This protein binds this small molecule.
Small molecule (SMILES): CC(=O)C(=O)O

Sequence of chain 2.A:
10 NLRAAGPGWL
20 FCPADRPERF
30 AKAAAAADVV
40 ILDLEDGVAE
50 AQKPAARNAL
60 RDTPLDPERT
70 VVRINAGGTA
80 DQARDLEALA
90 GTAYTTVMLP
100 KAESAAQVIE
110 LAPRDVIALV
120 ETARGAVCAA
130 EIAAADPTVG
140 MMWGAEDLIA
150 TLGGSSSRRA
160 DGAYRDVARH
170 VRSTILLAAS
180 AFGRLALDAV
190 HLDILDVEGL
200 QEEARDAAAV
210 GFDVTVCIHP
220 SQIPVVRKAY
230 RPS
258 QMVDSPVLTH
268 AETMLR

Binding-site contacts:
Ligand atom O contacts residue LEU191 of chain 1.A at 3.8 Å.
Ligand atom O contacts residue ASP192 of chain 1.A at 4.0 Å.
Ligand atom OXT contacts residue GLN258 of chain 2.A at 4.0 Å.
Ligand atom CB contacts residue HIS190 of chain 1.A at 3.5 Å.
Ligand atom CA contacts residue HIS190 of chain 1.A at 3.9 Å.
Ligand atom CA contacts residue ASP192 of chain 1.A at 3.4 Å.
Ligand atom C contacts residue ARG157 of chain 1.A at 3.6 Å.
Ligand atom OXT contacts residue ARG157 of chain 1.A at 3.9 Å.
Ligand atom CB contacts residue ASP192 of chain 1.A at 3.9 Å.
Ligand atom C contacts residue GLN258 of chain 2.A at 4.0 Å.
Ligand atom O contacts residue ARG157 of chain 1.A at 3.7 Å.
Ligand atom O3 contacts residue HIS190 of chain 1.A at 3.4 Å (h-bond).
Ligand atom O contacts residue GLN258 of chain 2.A at 3.7 Å.
Ligand atom CB contacts residue ARG157 of chain 1.A at 3.6 Å.
Ligand atom CA contacts residue LEU191 of chain 1.A at 4.5 Å (hydrophobic).
Ligand atom CB contacts residue ASP195 of chain 1.A at 3.6 Å.
Ligand atom O3 contacts residue LEU191 of chain 1.A at 3.3 Å (h-bond).
Ligand atom O3 contacts residue ARG157 of chain 1.A at 3.5 Å (salt-bridge).
Ligand atom O3 contacts residue ASP192 of chain 1.A at 3.0 Å (salt-bridge).
Ligand atom C contacts residue ASP192 of chain 1.A at 3.8 Å.
Ligand atom OXT contacts residue ASP192 of chain 1.A at 4.2 Å.
Ligand atom CA contacts residue ARG157 of chain 1.A at 3.3 Å.

Sequence of chain 1.A:
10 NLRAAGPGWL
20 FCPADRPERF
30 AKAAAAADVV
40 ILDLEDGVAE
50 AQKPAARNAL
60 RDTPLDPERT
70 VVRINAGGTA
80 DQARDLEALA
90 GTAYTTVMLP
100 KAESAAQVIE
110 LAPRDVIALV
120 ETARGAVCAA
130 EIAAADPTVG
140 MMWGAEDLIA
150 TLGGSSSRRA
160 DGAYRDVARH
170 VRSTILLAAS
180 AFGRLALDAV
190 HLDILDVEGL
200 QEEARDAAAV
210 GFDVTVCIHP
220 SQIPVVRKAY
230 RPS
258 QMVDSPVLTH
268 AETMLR